Sequence of chain 1.J:
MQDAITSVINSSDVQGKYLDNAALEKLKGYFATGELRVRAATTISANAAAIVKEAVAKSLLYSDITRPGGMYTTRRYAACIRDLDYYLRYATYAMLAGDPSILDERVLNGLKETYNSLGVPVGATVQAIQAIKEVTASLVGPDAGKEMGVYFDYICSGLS

A small-molecule ligand and the protein it binds are described below.
Small molecule (SMILES): N[C@H](CO)C(=O)O

Binding-site contacts:
Ligand atom OXT contacts residue CYC1 of chain 1.XA at 3.6 Å.
Ligand atom OXT contacts residue ASN110 of chain 1.J at 4.3 Å.
Ligand atom N contacts residue GLY111 of chain 1.J at 4.4 Å.
Ligand atom OXT contacts residue ARG107 of chain 1.J at 4.5 Å.
Ligand atom C contacts residue VAL108 of chain 1.J at 3.7 Å (hydrophobic).
Ligand atom OXT contacts residue LEU112 of chain 1.J at 4.1 Å.
Ligand atom OXT contacts residue VAL108 of chain 1.J at 2.9 Å (h-bond).
Ligand atom CA contacts residue ASN110 of chain 1.J at 4.2 Å.
Ligand atom O contacts residue ASN110 of chain 1.J at 3.1 Å (h-bond).
Ligand atom N contacts residue ASN110 of chain 1.J at 4.1 Å.
Ligand atom CA contacts residue CYC1 of chain 1.XA at 4.4 Å.
Ligand atom N contacts residue THR115 of chain 1.J at 3.7 Å.
Ligand atom C contacts residue CYC1 of chain 1.XA at 4.3 Å.
Ligand atom N contacts residue CYC1 of chain 1.XA at 4.0 Å.
Ligand atom C contacts residue ASN110 of chain 1.J at 3.6 Å.
Ligand atom O contacts residue VAL108 of chain 1.J at 3.7 Å.
Ligand atom CB contacts residue CYC1 of chain 1.XA at 3.5 Å.
Ligand atom OG contacts residue CYC1 of chain 1.XA at 3.8 Å.
Ligand atom O contacts residue ARG107 of chain 1.J at 4.1 Å.